Sequence of chain 1.A:
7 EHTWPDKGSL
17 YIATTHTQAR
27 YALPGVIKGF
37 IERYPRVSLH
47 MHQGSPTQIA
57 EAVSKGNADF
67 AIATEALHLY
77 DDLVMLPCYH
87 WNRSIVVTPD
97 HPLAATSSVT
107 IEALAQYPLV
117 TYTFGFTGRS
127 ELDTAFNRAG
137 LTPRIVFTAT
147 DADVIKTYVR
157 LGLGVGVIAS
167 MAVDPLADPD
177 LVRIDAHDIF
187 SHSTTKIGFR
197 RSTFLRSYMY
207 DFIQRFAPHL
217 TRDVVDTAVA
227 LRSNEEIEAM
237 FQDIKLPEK

This small molecule binds to this protein.
Small molecule (SMILES): CC(=O)OC[C@H](N)C(=O)O

Binding-site contacts:
Ligand atom C contacts residue LYS241 of chain 1.A at 4.4 Å.
Ligand atom CB contacts residue GLU244 of chain 1.A at 4.1 Å.
Ligand atom C contacts residue LEU242 of chain 1.A at 4.2 Å (hydrophobic).
Ligand atom OG contacts residue PRO243 of chain 1.A at 3.4 Å.
Ligand atom C2A contacts residue PRO243 of chain 1.A at 4.0 Å (hydrophobic).
Ligand atom C1A contacts residue PRO243 of chain 1.A at 3.9 Å (hydrophobic).
Ligand atom OG contacts residue LEU242 of chain 1.A at 4.0 Å.
Ligand atom CA contacts residue GLU244 of chain 1.A at 4.4 Å.
Ligand atom N contacts residue LYS241 of chain 1.A at 3.3 Å.
Ligand atom O contacts residue LYS241 of chain 1.A at 3.9 Å.
Ligand atom CB contacts residue PRO243 of chain 1.A at 4.1 Å (hydrophobic).
Ligand atom N contacts residue LEU242 of chain 1.A at 3.5 Å (h-bond).
Ligand atom CA contacts residue LYS241 of chain 1.A at 4.2 Å.
Ligand atom C1A contacts residue GLU244 of chain 1.A at 3.2 Å.
Ligand atom OG contacts residue GLU244 of chain 1.A at 2.9 Å (salt-bridge).
Ligand atom C2A contacts residue LYS245 of chain 1.A at 4.1 Å.
Ligand atom C2A contacts residue GLU244 of chain 1.A at 3.9 Å.
Ligand atom O contacts residue LEU242 of chain 1.A at 4.0 Å.
Ligand atom CA contacts residue PRO243 of chain 1.A at 3.9 Å (hydrophobic).
Ligand atom CA contacts residue LEU242 of chain 1.A at 3.3 Å (hydrophobic).
Ligand atom O contacts residue PRO243 of chain 1.A at 4.1 Å.
Ligand atom CB contacts residue LEU242 of chain 1.A at 4.3 Å (hydrophobic).
Ligand atom OAC contacts residue GLU244 of chain 1.A at 2.9 Å (salt-bridge).